Binding-site contacts:
Ligand atom N2 contacts residue ASN266 of chain 1.A at 2.9 Å (h-bond).
Ligand atom O5 contacts residue ASN266 of chain 1.A at 2.4 Å (h-bond).
Ligand atom O5 contacts residue LYS542 of chain 1.B at 3.5 Å (salt-bridge).
Ligand atom C7 contacts residue ASN266 of chain 1.A at 3.2 Å.
Ligand atom C5 contacts residue ASN266 of chain 1.A at 3.7 Å.
Ligand atom C2 contacts residue ASN266 of chain 1.A at 2.5 Å.
Ligand atom C3 contacts residue ASN266 of chain 1.A at 3.8 Å.
Ligand atom O7 contacts residue ASN266 of chain 1.A at 3.2 Å (h-bond).
Ligand atom C8 contacts residue ASN264 of chain 1.A at 3.9 Å.
Ligand atom C1 contacts residue ASN266 of chain 1.A at 1.4 Å.
Ligand atom C8 contacts residue ASN266 of chain 1.A at 4.4 Å.
Ligand atom C4 contacts residue ASN266 of chain 1.A at 4.2 Å.
Ligand atom C5 contacts residue LYS542 of chain 1.B at 4.0 Å.
Ligand atom C6 contacts residue LYS542 of chain 1.B at 3.4 Å.

The protein below binds the small molecule below.
Small molecule (SMILES): CC(=O)N[C@@H]1[C@@H](O)[C@H](O)[C@@H](CO)O[C@H]1O

Sequence of chain 1.B:
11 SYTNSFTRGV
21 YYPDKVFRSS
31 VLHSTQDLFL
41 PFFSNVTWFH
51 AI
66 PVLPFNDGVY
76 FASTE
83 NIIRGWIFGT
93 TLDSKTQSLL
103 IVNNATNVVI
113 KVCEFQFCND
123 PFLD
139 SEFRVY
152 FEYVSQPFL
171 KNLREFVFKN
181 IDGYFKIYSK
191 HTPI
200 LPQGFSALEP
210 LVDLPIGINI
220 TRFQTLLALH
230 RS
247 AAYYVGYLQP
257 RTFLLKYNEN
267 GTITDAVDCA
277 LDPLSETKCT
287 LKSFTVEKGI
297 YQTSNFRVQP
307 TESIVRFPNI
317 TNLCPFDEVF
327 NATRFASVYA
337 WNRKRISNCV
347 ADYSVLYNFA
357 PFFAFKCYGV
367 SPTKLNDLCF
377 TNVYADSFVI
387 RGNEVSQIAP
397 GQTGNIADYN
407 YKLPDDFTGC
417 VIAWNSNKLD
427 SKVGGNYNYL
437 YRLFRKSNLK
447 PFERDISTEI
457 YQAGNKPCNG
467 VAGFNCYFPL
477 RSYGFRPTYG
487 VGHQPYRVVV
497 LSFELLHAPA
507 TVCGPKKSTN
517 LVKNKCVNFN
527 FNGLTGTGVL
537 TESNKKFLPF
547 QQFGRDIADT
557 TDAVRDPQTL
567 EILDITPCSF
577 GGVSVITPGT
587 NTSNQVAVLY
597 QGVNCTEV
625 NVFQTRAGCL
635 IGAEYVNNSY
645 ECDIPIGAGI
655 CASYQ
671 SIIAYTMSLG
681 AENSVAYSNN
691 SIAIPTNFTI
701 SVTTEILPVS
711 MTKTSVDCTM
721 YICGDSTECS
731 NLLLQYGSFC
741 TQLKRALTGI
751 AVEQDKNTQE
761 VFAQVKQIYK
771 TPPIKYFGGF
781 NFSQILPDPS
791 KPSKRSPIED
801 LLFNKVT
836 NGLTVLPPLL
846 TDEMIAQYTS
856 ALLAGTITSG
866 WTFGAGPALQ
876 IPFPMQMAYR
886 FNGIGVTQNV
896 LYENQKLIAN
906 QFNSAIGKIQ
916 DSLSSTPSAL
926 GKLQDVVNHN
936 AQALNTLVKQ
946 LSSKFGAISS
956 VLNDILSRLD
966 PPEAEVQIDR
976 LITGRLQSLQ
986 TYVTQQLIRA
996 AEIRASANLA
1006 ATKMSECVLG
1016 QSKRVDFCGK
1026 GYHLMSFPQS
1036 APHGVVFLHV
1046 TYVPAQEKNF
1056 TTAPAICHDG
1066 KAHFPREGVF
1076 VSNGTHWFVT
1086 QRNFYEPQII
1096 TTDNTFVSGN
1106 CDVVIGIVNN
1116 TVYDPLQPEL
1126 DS

Sequence of chain 1.A:
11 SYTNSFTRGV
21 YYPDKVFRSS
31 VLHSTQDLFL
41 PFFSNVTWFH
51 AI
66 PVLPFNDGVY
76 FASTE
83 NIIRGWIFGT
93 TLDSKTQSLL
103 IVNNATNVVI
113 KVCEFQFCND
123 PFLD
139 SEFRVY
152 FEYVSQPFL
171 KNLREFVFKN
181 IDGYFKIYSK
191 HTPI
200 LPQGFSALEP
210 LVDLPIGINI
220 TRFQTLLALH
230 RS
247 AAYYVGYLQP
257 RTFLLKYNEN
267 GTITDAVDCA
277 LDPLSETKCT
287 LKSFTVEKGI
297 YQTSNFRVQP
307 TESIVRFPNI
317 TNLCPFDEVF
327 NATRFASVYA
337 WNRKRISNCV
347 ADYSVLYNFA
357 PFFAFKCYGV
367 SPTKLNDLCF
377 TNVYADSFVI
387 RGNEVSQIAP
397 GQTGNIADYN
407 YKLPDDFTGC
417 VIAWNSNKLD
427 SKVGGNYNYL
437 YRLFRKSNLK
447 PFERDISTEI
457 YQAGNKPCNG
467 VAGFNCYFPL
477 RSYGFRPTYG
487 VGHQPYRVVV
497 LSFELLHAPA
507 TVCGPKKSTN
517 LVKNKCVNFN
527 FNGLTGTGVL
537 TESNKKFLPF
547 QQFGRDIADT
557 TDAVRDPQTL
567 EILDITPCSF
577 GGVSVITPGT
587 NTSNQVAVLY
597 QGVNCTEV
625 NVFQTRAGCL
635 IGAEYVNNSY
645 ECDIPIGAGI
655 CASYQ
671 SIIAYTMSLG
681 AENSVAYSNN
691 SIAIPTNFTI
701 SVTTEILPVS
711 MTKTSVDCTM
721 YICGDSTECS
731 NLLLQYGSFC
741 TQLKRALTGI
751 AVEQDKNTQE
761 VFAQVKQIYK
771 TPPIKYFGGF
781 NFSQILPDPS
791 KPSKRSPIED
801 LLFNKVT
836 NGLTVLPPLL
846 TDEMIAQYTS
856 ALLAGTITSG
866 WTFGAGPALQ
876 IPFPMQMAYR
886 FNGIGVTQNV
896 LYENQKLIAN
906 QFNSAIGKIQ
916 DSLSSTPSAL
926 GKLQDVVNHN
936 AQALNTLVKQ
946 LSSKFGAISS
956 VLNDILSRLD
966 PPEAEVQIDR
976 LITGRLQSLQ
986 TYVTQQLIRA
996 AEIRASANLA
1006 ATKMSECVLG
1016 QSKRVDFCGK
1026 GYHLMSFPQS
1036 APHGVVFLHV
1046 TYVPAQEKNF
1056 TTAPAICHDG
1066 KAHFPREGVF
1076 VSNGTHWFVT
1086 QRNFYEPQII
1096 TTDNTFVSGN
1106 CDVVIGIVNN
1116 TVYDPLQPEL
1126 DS